The protein below binds the small molecule below.
Small molecule (SMILES): CC(=O)N[C@@H]1[C@@H](O)[C@H](O)[C@@H](CO)O[C@H]1O

Binding-site contacts:
Ligand atom C3 contacts residue ASN115 of chain 1.A at 3.8 Å.
Ligand atom C2 contacts residue ASN115 of chain 1.A at 2.5 Å.
Ligand atom O5 contacts residue SER117 of chain 1.A at 3.9 Å.
Ligand atom C1 contacts residue ASN115 of chain 1.A at 1.4 Å.
Ligand atom C6 contacts residue THR124 of chain 1.A at 4.0 Å.
Ligand atom O5 contacts residue TYR126 of chain 1.A at 3.7 Å.
Ligand atom C7 contacts residue ASN115 of chain 1.A at 3.6 Å.
Ligand atom C6 contacts residue SER117 of chain 1.A at 3.3 Å.
Ligand atom C7 contacts residue TRP295 of chain 1.A at 3.8 Å (hydrophobic).
Ligand atom C8 contacts residue TRP295 of chain 1.A at 3.5 Å (hydrophobic).
Ligand atom O6 contacts residue THR124 of chain 1.A at 3.8 Å.
Ligand atom O6 contacts residue TYR126 of chain 1.A at 3.2 Å.
Ligand atom O7 contacts residue ASN115 of chain 1.A at 3.8 Å.
Ligand atom C5 contacts residue ASN115 of chain 1.A at 3.6 Å.
Ligand atom C6 contacts residue TYR126 of chain 1.A at 4.1 Å (hydrophobic).
Ligand atom O7 contacts residue TRP295 of chain 1.A at 4.2 Å.
Ligand atom N2 contacts residue ASN115 of chain 1.A at 3.0 Å (h-bond).
Ligand atom C5 contacts residue SER117 of chain 1.A at 3.5 Å.
Ligand atom C4 contacts residue ASN115 of chain 1.A at 4.2 Å.
Ligand atom O5 contacts residue ASN115 of chain 1.A at 2.3 Å (h-bond).
Ligand atom N2 contacts residue TRP295 of chain 1.A at 4.2 Å.

Sequence of chain 1.A:
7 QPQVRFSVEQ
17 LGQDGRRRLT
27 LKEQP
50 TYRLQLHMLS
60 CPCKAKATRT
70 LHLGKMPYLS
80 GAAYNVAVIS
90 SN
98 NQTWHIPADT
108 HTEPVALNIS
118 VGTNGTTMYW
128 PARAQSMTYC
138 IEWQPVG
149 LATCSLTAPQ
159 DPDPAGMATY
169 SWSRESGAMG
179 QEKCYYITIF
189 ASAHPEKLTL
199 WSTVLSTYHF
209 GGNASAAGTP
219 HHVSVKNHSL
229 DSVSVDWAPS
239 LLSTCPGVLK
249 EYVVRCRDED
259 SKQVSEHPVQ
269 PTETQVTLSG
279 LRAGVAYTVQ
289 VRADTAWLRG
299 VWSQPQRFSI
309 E